Binding-site contacts:
Ligand atom C08 contacts residue ASP94 of chain 1.E at 3.1 Å.
Ligand atom CL1 contacts residue THR178 of chain 1.E at 3.8 Å.
Ligand atom CL1 contacts residue THR99 of chain 1.E at 2.9 Å.
Ligand atom C18 contacts residue PHE169 of chain 1.E at 3.4 Å (hydrophobic).
Ligand atom C18 contacts residue TYR319 of chain 1.E at 3.3 Å (hydrophobic).
Ligand atom C18 contacts residue THR323 of chain 1.E at 4.0 Å.
Ligand atom C22 contacts residue GLU182 of chain 1.E at 3.1 Å.
Ligand atom C11 contacts residue TYR95 of chain 1.E at 3.9 Å (hydrophobic).
Ligand atom C20 contacts residue LEU175 of chain 1.E at 3.6 Å (hydrophobic).
Ligand atom C21 contacts residue GLU182 of chain 1.E at 3.2 Å.
Ligand atom N03 contacts residue TRP348 of chain 1.E at 4.0 Å.
Ligand atom C06 contacts residue ASP94 of chain 1.E at 3.5 Å.
Ligand atom CL1 contacts residue ASN147 of chain 1.E at 3.5 Å.
Ligand atom C19 contacts residue THR99 of chain 1.E at 3.6 Å.
Ligand atom C19 contacts residue GLU182 of chain 1.E at 3.5 Å.
Ligand atom C20 contacts residue TYR319 of chain 1.E at 3.7 Å (hydrophobic).
Ligand atom C15 contacts residue GLU182 of chain 1.E at 3.5 Å.
Ligand atom C21 contacts residue THR178 of chain 1.E at 3.9 Å.
Ligand atom C12 contacts residue TRP348 of chain 1.E at 3.2 Å (hydrophobic).
Ligand atom C12 contacts residue GLN347 of chain 1.E at 3.7 Å.
Ligand atom C08 contacts residue CYS98 of chain 1.E at 4.0 Å (hydrophobic).
Ligand atom C19 contacts residue ASN147 of chain 1.E at 3.4 Å.
Ligand atom C22 contacts residue THR99 of chain 1.E at 3.7 Å.
Ligand atom C08 contacts residue TRP348 of chain 1.E at 3.5 Å (hydrophobic).
Ligand atom C23 contacts residue THR178 of chain 1.E at 3.2 Å.
Ligand atom C14 contacts residue GLU182 of chain 1.E at 3.7 Å.
Ligand atom C12 contacts residue PHE344 of chain 1.E at 3.2 Å (hydrophobic).
Ligand atom C07 contacts residue TYR319 of chain 1.E at 3.7 Å (hydrophobic).
Ligand atom C22 contacts residue THR178 of chain 1.E at 3.6 Å.
Ligand atom C22 contacts residue ASN147 of chain 1.E at 3.8 Å.
Ligand atom C16 contacts residue TYR95 of chain 1.E at 3.1 Å (hydrophobic).
Ligand atom CL1 contacts residue GLU182 of chain 1.E at 3.5 Å.
Ligand atom C20 contacts residue THR323 of chain 1.E at 3.6 Å.
Ligand atom C18 contacts residue TYR95 of chain 1.E at 3.9 Å (hydrophobic).
Ligand atom C11 contacts residue TYR319 of chain 1.E at 3.7 Å (hydrophobic).
Ligand atom N03 contacts residue GLN347 of chain 1.E at 3.6 Å.
Ligand atom C16 contacts residue TYR319 of chain 1.E at 3.3 Å (hydrophobic).
Ligand atom C21 contacts residue SER179 of chain 1.E at 4.0 Å.
Ligand atom C23 contacts residue GLU182 of chain 1.E at 3.0 Å.
Ligand atom C09 contacts residue PHE344 of chain 1.E at 3.4 Å (hydrophobic).

A protein and the small-molecule ligand that binds it are described below.
Small molecule (SMILES): CN1CCN(C2=Nc3cc(Cl)ccc3Nc3ccccc32)CC1

Sequence of chain 1.E:
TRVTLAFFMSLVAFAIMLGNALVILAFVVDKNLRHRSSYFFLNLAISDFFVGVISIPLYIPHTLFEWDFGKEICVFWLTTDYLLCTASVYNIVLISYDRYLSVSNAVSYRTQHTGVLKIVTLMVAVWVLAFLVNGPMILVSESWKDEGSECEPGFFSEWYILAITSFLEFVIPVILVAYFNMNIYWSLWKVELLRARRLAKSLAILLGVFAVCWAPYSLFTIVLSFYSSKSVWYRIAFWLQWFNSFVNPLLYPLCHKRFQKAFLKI